Sequence of chain 2.B:
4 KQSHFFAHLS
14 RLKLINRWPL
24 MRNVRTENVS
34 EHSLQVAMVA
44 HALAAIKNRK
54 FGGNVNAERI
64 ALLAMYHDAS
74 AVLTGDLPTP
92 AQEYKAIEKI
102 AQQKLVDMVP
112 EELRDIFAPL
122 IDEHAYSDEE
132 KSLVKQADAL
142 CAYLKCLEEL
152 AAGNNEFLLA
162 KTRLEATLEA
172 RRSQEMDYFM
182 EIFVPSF

Binding-site contacts:
Ligand atom C4' contacts residue THR82 of chain 2.B at 3.8 Å.
Ligand atom N3 contacts residue PRO83 of chain 2.B at 3.6 Å.
Ligand atom C4 contacts residue TRP21 of chain 2.B at 3.5 Å (hydrophobic).
Ligand atom O1P contacts residue ASP71 of chain 2.B at 3.3 Å (salt-bridge).
Ligand atom N7 contacts residue THR82 of chain 2.B at 3.7 Å.
Ligand atom P contacts residue ASP139 of chain 2.B at 3.4 Å.
Ligand atom O1P contacts residue ARG20 of chain 2.B at 2.9 Å (salt-bridge).
Ligand atom N7 contacts residue TRP21 of chain 2.B at 3.8 Å.
Ligand atom O4' contacts residue LEU80 of chain 2.B at 3.8 Å.
Ligand atom C2 contacts residue PRO83 of chain 2.B at 3.4 Å (hydrophobic).
Ligand atom O3' contacts residue TRP21 of chain 2.B at 3.0 Å (h-bond).
Ligand atom C5' contacts residue ASP79 of chain 2.B at 3.8 Å.
Ligand atom O3P contacts residue ASP139 of chain 2.B at 2.5 Å (salt-bridge).
Ligand atom O4' contacts residue PRO81 of chain 2.B at 3.3 Å.
Ligand atom C5 contacts residue TRP21 of chain 2.B at 3.6 Å (hydrophobic).
Ligand atom C4' contacts residue PRO81 of chain 2.B at 3.8 Å (hydrophobic).
Ligand atom C4' contacts residue LEU80 of chain 2.B at 3.5 Å (hydrophobic).
Ligand atom C4' contacts residue ASP79 of chain 2.B at 3.4 Å.
Ligand atom O1P contacts residue HIS35 of chain 2.B at 3.2 Å (h-bond).
Ligand atom O1P contacts residue ASP139 of chain 2.B at 3.3 Å (salt-bridge).
Ligand atom C5' contacts residue LEU80 of chain 2.B at 3.7 Å (hydrophobic).
Ligand atom O4' contacts residue THR82 of chain 2.B at 2.9 Å (h-bond).
Ligand atom C3' contacts residue ASP79 of chain 2.B at 3.4 Å.
Ligand atom O1P contacts residue CO1 of chain 2.F at 2.4 Å.
Ligand atom P contacts residue ARG20 of chain 2.B at 3.8 Å.
Ligand atom P contacts residue CO1 of chain 2.F at 3.7 Å.
Ligand atom C3' contacts residue ARG20 of chain 2.B at 3.4 Å.
Ligand atom C5' contacts residue THR82 of chain 2.B at 3.6 Å.
Ligand atom N1 contacts residue PRO83 of chain 2.B at 3.1 Å.
Ligand atom C8 contacts residue THR82 of chain 2.B at 3.2 Å.
Ligand atom C8 contacts residue TRP21 of chain 2.B at 3.7 Å (hydrophobic).
Ligand atom C2' contacts residue ARG20 of chain 2.B at 3.5 Å.
Ligand atom O5' contacts residue ARG20 of chain 2.B at 3.5 Å (salt-bridge).
Ligand atom C4 contacts residue PRO83 of chain 2.B at 3.8 Å (hydrophobic).
Ligand atom O3' contacts residue ASP79 of chain 2.B at 2.4 Å (salt-bridge).
Ligand atom O5' contacts residue THR82 of chain 2.B at 3.8 Å.
Ligand atom N9 contacts residue THR82 of chain 2.B at 3.6 Å (h-bond).
Ligand atom O3' contacts residue ARG20 of chain 2.B at 3.7 Å.
Ligand atom N9 contacts residue TRP21 of chain 2.B at 3.7 Å.
Ligand atom C6 contacts residue PRO83 of chain 2.B at 3.6 Å (hydrophobic).

The protein below binds the small molecule below.
Small molecule (SMILES): Nc1ncnc2c1ncn2[C@H]1C[C@H](O)[C@@H](COP(=O)(O)O)O1